Sequence of chain 31.A:
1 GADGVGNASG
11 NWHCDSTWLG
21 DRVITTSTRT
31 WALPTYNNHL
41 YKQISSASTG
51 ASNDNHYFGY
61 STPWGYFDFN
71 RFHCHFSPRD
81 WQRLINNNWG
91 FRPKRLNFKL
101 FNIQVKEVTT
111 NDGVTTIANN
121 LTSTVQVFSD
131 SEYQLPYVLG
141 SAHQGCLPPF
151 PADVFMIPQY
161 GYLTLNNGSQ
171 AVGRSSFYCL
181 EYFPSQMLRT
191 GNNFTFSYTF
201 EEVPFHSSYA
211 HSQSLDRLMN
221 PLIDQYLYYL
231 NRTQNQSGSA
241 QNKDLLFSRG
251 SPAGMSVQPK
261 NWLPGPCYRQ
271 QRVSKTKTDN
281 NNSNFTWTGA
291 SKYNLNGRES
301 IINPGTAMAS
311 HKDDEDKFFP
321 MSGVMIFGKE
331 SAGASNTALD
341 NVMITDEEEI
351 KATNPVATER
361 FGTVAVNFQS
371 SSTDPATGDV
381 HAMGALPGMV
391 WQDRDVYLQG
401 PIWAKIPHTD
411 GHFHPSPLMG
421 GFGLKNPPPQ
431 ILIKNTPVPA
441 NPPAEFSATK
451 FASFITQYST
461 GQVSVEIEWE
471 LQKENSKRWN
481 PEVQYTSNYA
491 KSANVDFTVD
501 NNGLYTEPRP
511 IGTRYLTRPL

A small-molecule ligand and the protein it binds are described below.
Small molecule (SMILES): CC(=O)N[C@H]1[C@H]([C@H](O)[C@H](O)CO)O[C@@](O)(C(=O)O)C[C@@H]1O

Binding-site contacts:
Ligand atom C1 contacts residue ASN284 of chain 40.A at 3.8 Å.
Ligand atom C3 contacts residue ASN231 of chain 31.A at 3.9 Å.
Ligand atom C1 contacts residue ARG232 of chain 31.A at 3.6 Å.
Ligand atom C2 contacts residue ASN231 of chain 31.A at 4.0 Å.
Ligand atom O4 contacts residue VAL257 of chain 31.A at 3.1 Å.
Ligand atom C5 contacts residue ASN231 of chain 31.A at 4.5 Å.
Ligand atom O1A contacts residue ARG232 of chain 31.A at 3.5 Å.
Ligand atom O10 contacts residue SER52 of chain 40.A at 4.4 Å.
Ligand atom C11 contacts residue ASN55 of chain 40.A at 3.2 Å.
Ligand atom C3 contacts residue TRP287 of chain 40.A at 4.1 Å (hydrophobic).
Ligand atom O4 contacts residue TRP287 of chain 40.A at 4.1 Å.
Ligand atom C4 contacts residue VAL257 of chain 31.A at 4.4 Å (hydrophobic).
Ligand atom C11 contacts residue ALA253 of chain 31.A at 3.6 Å (hydrophobic).
Ligand atom O1A contacts residue ASN231 of chain 31.A at 2.7 Å (h-bond).
Ligand atom O2 contacts residue ASN231 of chain 31.A at 4.2 Å.
Ligand atom O2 contacts residue ARG232 of chain 31.A at 4.5 Å.
Ligand atom O1B contacts residue ASN231 of chain 31.A at 4.3 Å.
Ligand atom O1A contacts residue ASN284 of chain 40.A at 4.5 Å.
Ligand atom O1B contacts residue ASN284 of chain 40.A at 3.7 Å.
Ligand atom O2 contacts residue TRP287 of chain 40.A at 4.5 Å.
Ligand atom C10 contacts residue ASN55 of chain 40.A at 3.8 Å.
Ligand atom C2 contacts residue ASN284 of chain 40.A at 3.9 Å.
Ligand atom O2 contacts residue ASN284 of chain 40.A at 3.0 Å (h-bond).
Ligand atom O2 contacts residue THR286 of chain 40.A at 4.0 Å.
Ligand atom O1A contacts residue THR286 of chain 40.A at 4.2 Å.
Ligand atom C11 contacts residue SER256 of chain 31.A at 4.3 Å.
Ligand atom O4 contacts residue ASN231 of chain 31.A at 4.2 Å.
Ligand atom C4 contacts residue ASN231 of chain 31.A at 3.5 Å.
Ligand atom O10 contacts residue SER256 of chain 31.A at 3.5 Å (h-bond).
Ligand atom C2 contacts residue THR286 of chain 40.A at 4.2 Å.
Ligand atom C1 contacts residue ASN231 of chain 31.A at 3.6 Å.
Ligand atom O10 contacts residue ASN55 of chain 40.A at 3.4 Å (h-bond).
Ligand atom C11 contacts residue GLY254 of chain 31.A at 3.6 Å.
Ligand atom C3 contacts residue THR286 of chain 40.A at 3.5 Å.
Ligand atom C10 contacts residue SER256 of chain 31.A at 4.2 Å.
Ligand atom O1B contacts residue ARG232 of chain 31.A at 2.5 Å (salt-bridge).

Sequence of chain 40.A:
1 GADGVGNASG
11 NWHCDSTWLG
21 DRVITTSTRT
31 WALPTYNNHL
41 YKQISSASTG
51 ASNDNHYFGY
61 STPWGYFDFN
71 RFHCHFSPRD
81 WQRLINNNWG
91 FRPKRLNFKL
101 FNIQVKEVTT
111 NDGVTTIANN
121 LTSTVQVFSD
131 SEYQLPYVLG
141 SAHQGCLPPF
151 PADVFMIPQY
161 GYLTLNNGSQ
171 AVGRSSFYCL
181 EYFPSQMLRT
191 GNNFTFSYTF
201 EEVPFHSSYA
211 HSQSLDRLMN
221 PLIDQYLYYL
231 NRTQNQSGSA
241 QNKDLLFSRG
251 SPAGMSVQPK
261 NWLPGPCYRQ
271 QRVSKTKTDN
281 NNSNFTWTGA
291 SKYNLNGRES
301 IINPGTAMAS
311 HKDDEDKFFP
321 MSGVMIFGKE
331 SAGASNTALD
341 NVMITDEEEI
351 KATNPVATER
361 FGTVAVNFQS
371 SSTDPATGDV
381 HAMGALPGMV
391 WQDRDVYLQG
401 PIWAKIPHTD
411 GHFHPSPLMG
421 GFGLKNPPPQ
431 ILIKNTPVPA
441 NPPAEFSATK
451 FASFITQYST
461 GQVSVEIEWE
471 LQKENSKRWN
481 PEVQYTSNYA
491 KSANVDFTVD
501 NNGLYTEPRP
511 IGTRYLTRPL